The protein below binds the small molecule below.
Small molecule (SMILES): CC(=O)N[C@H]1[C@@H](O[P](=O)(O)O[P](=O)(O)OC[C@H]2O[C@@H](n3ccc(=O)[nH]c3=O)[C@H](O)[C@@H]2O)O[C@H](CO)[C@@H](O)[C@@H]1O[C@H](C)C(=O)O

Binding-site contacts:
Ligand atom C2 contacts residue ASN27 of chain 1.A at 3.5 Å.
Ligand atom O2D contacts residue ARG125 of chain 1.A at 3.3 Å.
Ligand atom C7 contacts residue ASN27 of chain 1.A at 3.4 Å.
Ligand atom O1B contacts residue VAL167 of chain 1.A at 3.5 Å.
Ligand atom O7 contacts residue ASN27 of chain 1.A at 3.2 Å.
Ligand atom O1B contacts residue GLY168 of chain 1.A at 2.8 Å (h-bond).
Ligand atom O1A contacts residue SER166 of chain 1.A at 3.4 Å.
Ligand atom O2E contacts residue ASN27 of chain 1.A at 3.3 Å (h-bond).
Ligand atom O4D contacts residue PHE164 of chain 1.A at 3.5 Å.
Ligand atom O2B contacts residue EDO1 of chain 1.B at 2.6 Å (h-bond).
Ligand atom O2E contacts residue LYS26 of chain 1.A at 2.8 Å (salt-bridge).
Ligand atom C5U contacts residue PRO126 of chain 1.A at 3.4 Å (hydrophobic).
Ligand atom O2A contacts residue SER166 of chain 1.A at 2.6 Å (h-bond).
Ligand atom C8 contacts residue ASN27 of chain 1.A at 3.6 Å.
Ligand atom N3U contacts residue ASP128 of chain 1.A at 2.9 Å (salt-bridge).
Ligand atom O4 contacts residue ARG334 of chain 1.A at 3.6 Å.
Ligand atom O1 contacts residue ARG125 of chain 1.A at 3.5 Å (salt-bridge).
Ligand atom C4 contacts residue ASP308 of chain 1.A at 3.4 Å.
Ligand atom O2B contacts residue ARG125 of chain 1.A at 2.9 Å (salt-bridge).
Ligand atom O4U contacts residue ILE127 of chain 1.A at 3.1 Å.
Ligand atom O3 contacts residue ASP308 of chain 1.A at 3.6 Å (salt-bridge).
Ligand atom C1E contacts residue LYS26 of chain 1.A at 3.5 Å.
Ligand atom O4 contacts residue ASP308 of chain 1.A at 2.7 Å (salt-bridge).
Ligand atom C3D contacts residue VAL330 of chain 1.A at 3.3 Å (hydrophobic).
Ligand atom O3D contacts residue VAL330 of chain 1.A at 2.6 Å (h-bond).
Ligand atom C4D contacts residue VAL330 of chain 1.A at 3.6 Å (hydrophobic).
Ligand atom O2U contacts residue PRO126 of chain 1.A at 3.5 Å.
Ligand atom C4U contacts residue PRO126 of chain 1.A at 3.0 Å (hydrophobic).
Ligand atom O4 contacts residue PHE331 of chain 1.A at 3.4 Å.
Ligand atom O2D contacts residue PRO126 of chain 1.A at 3.5 Å.
Ligand atom O3 contacts residue ASN27 of chain 1.A at 3.2 Å (h-bond).
Ligand atom O4U contacts residue ASP128 of chain 1.A at 3.3 Å (salt-bridge).
Ligand atom O4U contacts residue HIS130 of chain 1.A at 3.5 Å.
Ligand atom O4U contacts residue LEU129 of chain 1.A at 2.8 Å (h-bond).
Ligand atom C5U contacts residue SER166 of chain 1.A at 3.3 Å.
Ligand atom N2 contacts residue ASN27 of chain 1.A at 3.6 Å (h-bond).
Ligand atom O1B contacts residue EDO1 of chain 1.B at 3.5 Å (h-bond).
Ligand atom O1A contacts residue VAL167 of chain 1.A at 2.8 Å (h-bond).
Ligand atom N3U contacts residue PRO126 of chain 1.A at 3.2 Å (h-bond).
Ligand atom O4U contacts residue PRO126 of chain 1.A at 3.3 Å (h-bond).

Sequence of chain 1.A:
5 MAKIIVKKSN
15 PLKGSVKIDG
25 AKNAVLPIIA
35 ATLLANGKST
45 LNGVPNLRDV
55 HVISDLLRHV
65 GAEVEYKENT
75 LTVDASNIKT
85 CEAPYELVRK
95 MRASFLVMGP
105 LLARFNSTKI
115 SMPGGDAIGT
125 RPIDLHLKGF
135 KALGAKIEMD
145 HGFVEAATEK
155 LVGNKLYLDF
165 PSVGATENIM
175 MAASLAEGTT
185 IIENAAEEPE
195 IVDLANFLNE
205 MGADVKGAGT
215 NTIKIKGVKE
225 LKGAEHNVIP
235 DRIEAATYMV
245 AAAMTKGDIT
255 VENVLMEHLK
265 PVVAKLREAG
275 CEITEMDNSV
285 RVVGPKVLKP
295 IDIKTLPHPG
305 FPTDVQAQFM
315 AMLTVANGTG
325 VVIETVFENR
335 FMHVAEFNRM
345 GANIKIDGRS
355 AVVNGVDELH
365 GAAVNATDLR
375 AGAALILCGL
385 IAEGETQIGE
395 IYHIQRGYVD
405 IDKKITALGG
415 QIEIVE